Sequence of chain 1.B:
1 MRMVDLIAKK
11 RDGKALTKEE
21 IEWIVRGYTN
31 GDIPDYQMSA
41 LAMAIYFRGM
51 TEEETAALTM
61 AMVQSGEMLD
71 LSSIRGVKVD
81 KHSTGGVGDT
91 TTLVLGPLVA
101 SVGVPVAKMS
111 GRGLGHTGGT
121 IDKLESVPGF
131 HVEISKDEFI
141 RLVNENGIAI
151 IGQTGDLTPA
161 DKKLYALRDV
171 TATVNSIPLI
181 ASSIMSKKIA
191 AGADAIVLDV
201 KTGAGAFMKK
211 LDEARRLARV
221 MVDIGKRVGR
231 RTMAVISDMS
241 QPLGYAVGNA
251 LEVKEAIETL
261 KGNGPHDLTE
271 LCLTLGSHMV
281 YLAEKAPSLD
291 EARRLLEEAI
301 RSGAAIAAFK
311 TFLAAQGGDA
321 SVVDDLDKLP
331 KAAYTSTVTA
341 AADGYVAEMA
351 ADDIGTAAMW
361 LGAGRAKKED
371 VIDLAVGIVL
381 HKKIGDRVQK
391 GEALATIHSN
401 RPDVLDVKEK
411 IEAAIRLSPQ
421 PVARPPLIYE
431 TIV

The protein below binds the small molecule below.
Small molecule (SMILES): O=c1cc[nH]c(=O)[nH]1

Binding-site contacts:
Ligand atom C2 contacts residue LEU114 of chain 1.B at 4.2 Å (hydrophobic).
Ligand atom O4 contacts residue LEU114 of chain 1.B at 3.7 Å.
Ligand atom C5 contacts residue THR84 of chain 1.B at 3.3 Å.
Ligand atom C5 contacts residue LEU114 of chain 1.B at 3.5 Å (hydrophobic).
Ligand atom C2 contacts residue ILE184 of chain 1.B at 3.5 Å (hydrophobic).
Ligand atom C4 contacts residue ILE180 of chain 1.B at 3.7 Å (hydrophobic).
Ligand atom O4 contacts residue VAL174 of chain 1.B at 4.1 Å.
Ligand atom C2 contacts residue TYR165 of chain 1.B at 3.6 Å (hydrophobic).
Ligand atom O4 contacts residue ARG168 of chain 1.B at 2.8 Å (salt-bridge).
Ligand atom C4 contacts residue LEU114 of chain 1.B at 3.4 Å (hydrophobic).
Ligand atom N1 contacts residue ILE184 of chain 1.B at 3.9 Å.
Ligand atom N3 contacts residue TYR165 of chain 1.B at 4.0 Å.
Ligand atom N3 contacts residue ARG168 of chain 1.B at 4.3 Å.
Ligand atom C6 contacts residue LEU114 of chain 1.B at 4.0 Å (hydrophobic).
Ligand atom N1 contacts residue SER83 of chain 1.B at 3.6 Å.
Ligand atom C2 contacts residue SER183 of chain 1.B at 3.9 Å.
Ligand atom C6 contacts residue GLY85 of chain 1.B at 3.8 Å.
Ligand atom N3 contacts residue ILE184 of chain 1.B at 3.7 Å.
Ligand atom N1 contacts residue TYR165 of chain 1.B at 4.3 Å.
Ligand atom C5 contacts residue PHE207 of chain 1.B at 3.9 Å (hydrophobic).
Ligand atom C6 contacts residue THR84 of chain 1.B at 3.4 Å.
Ligand atom C4 contacts residue ILE184 of chain 1.B at 4.3 Å (hydrophobic).
Ligand atom N1 contacts residue HIS82 of chain 1.B at 3.5 Å.
Ligand atom N1 contacts residue LEU114 of chain 1.B at 4.3 Å.
Ligand atom C6 contacts residue ILE184 of chain 1.B at 4.1 Å (hydrophobic).
Ligand atom O2 contacts residue SER183 of chain 1.B at 3.4 Å (h-bond).
Ligand atom C6 contacts residue SER83 of chain 1.B at 3.6 Å.
Ligand atom O2 contacts residue TYR165 of chain 1.B at 3.3 Å.
Ligand atom O2 contacts residue ILE184 of chain 1.B at 3.6 Å.
Ligand atom N3 contacts residue LEU114 of chain 1.B at 3.8 Å.
Ligand atom O4 contacts residue ILE180 of chain 1.B at 3.0 Å.
Ligand atom N3 contacts residue ILE180 of chain 1.B at 4.2 Å.
Ligand atom C5 contacts residue ILE184 of chain 1.B at 4.3 Å (hydrophobic).
Ligand atom O2 contacts residue LYS187 of chain 1.B at 3.0 Å (salt-bridge).
Ligand atom C2 contacts residue LYS187 of chain 1.B at 4.2 Å.
Ligand atom N3 contacts residue SER183 of chain 1.B at 3.5 Å (h-bond).
Ligand atom C5 contacts residue ILE180 of chain 1.B at 4.0 Å (hydrophobic).
Ligand atom O2 contacts residue HIS82 of chain 1.B at 3.5 Å.
Ligand atom C2 contacts residue HIS82 of chain 1.B at 3.9 Å.
Ligand atom C4 contacts residue ARG168 of chain 1.B at 3.8 Å.